Binding-site contacts:
Ligand atom C21 contacts residue CYS373 of chain 1.A at 3.5 Å (hydrophobic).
Ligand atom C15 contacts residue TYR370 of chain 1.A at 3.6 Å (hydrophobic).
Ligand atom C06 contacts residue SER96 of chain 1.A at 4.0 Å.
Ligand atom N19 contacts residue TYR370 of chain 1.A at 4.1 Å.
Ligand atom C20 contacts residue TYR374 of chain 1.A at 3.5 Å (hydrophobic).
Ligand atom C10 contacts residue THR179 of chain 1.A at 4.1 Å.
Ligand atom C17 contacts residue TRP344 of chain 1.A at 4.0 Å (hydrophobic).
Ligand atom C05 contacts residue TYR93 of chain 1.A at 3.3 Å (hydrophobic).
Ligand atom C23 contacts residue TRP344 of chain 1.A at 4.0 Å (hydrophobic).
Ligand atom C07 contacts residue TRP144 of chain 1.A at 3.6 Å (hydrophobic).
Ligand atom O18 contacts residue ASP92 of chain 1.A at 3.5 Å (salt-bridge).
Ligand atom C06 contacts residue TYR93 of chain 1.A at 3.1 Å (hydrophobic).
Ligand atom C09 contacts residue ALA183 of chain 1.A at 3.5 Å (hydrophobic).
Ligand atom C17 contacts residue SER96 of chain 1.A at 3.4 Å.
Ligand atom C20 contacts residue TYR370 of chain 1.A at 3.8 Å (hydrophobic).
Ligand atom C20 contacts residue ASP92 of chain 1.A at 3.3 Å.
Ligand atom C10 contacts residue ALA180 of chain 1.A at 3.7 Å (hydrophobic).
Ligand atom O01 contacts residue ASN348 of chain 1.A at 3.1 Å (h-bond).
Ligand atom C06 contacts residue TRP144 of chain 1.A at 3.8 Å (hydrophobic).
Ligand atom C13 contacts residue TYR347 of chain 1.A at 3.8 Å (hydrophobic).
Ligand atom C10 contacts residue ASN348 of chain 1.A at 3.7 Å.
Ligand atom C07 contacts residue SER96 of chain 1.A at 3.8 Å.
Ligand atom O01 contacts residue TYR347 of chain 1.A at 3.4 Å.
Ligand atom C23 contacts residue CYS373 of chain 1.A at 3.7 Å (hydrophobic).
Ligand atom O11 contacts residue ALA180 of chain 1.A at 3.3 Å.
Ligand atom C02 contacts residue TYR347 of chain 1.A at 4.1 Å (hydrophobic).
Ligand atom O11 contacts residue ASN348 of chain 1.A at 2.5 Å (h-bond).
Ligand atom C08 contacts residue TRP144 of chain 1.A at 4.2 Å (hydrophobic).
Ligand atom C08 contacts residue ALA183 of chain 1.A at 3.8 Å (hydrophobic).
Ligand atom C22 contacts residue CYS373 of chain 1.A at 4.1 Å (hydrophobic).
Ligand atom C22 contacts residue TRP344 of chain 1.A at 4.1 Å (hydrophobic).
Ligand atom O18 contacts residue TYR93 of chain 1.A at 4.2 Å.
Ligand atom C10 contacts residue ALA183 of chain 1.A at 4.1 Å (hydrophobic).
Ligand atom C16 contacts residue SER96 of chain 1.A at 4.1 Å.
Ligand atom C07 contacts residue TYR93 of chain 1.A at 4.0 Å (hydrophobic).
Ligand atom C16 contacts residue TYR93 of chain 1.A at 3.9 Å (hydrophobic).
Ligand atom C21 contacts residue TYR370 of chain 1.A at 3.4 Å (hydrophobic).
Ligand atom C14 contacts residue TYR347 of chain 1.A at 3.5 Å (hydrophobic).
Ligand atom C14 contacts residue TYR370 of chain 1.A at 3.9 Å (hydrophobic).
Ligand atom O18 contacts residue SER96 of chain 1.A at 2.9 Å (h-bond).

Sequence of chain 1.A:
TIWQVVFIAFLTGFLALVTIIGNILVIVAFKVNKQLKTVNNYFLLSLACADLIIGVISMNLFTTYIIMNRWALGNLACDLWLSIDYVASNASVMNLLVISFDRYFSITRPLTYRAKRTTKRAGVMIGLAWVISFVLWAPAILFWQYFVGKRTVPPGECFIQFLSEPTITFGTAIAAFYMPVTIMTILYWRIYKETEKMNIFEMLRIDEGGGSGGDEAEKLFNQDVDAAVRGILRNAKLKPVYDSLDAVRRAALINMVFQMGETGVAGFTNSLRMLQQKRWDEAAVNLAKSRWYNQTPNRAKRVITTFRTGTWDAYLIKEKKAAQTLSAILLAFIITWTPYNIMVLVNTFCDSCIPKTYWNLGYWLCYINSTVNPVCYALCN

A small-molecule ligand and the protein it binds are described below.
Small molecule (SMILES): C[N+]1(C)[C@@H]2CC(OC(=O)[C@H](CO)c3ccccc3)C[C@H]1[C@@H]1O[C@@H]12